The small molecule below binds the protein below.
Small molecule (SMILES): CC(=O)N[C@H]1[C@H](O[C@H]2[C@H](O)[C@@H](NC(C)=O)CO[C@@H]2CO)O[C@H](CO)[C@@H](O[C@@H]2O[C@H](CO)[C@@H](O)[C@H](O)[C@@H]2O)[C@@H]1O

Sequence of chain 1.E:
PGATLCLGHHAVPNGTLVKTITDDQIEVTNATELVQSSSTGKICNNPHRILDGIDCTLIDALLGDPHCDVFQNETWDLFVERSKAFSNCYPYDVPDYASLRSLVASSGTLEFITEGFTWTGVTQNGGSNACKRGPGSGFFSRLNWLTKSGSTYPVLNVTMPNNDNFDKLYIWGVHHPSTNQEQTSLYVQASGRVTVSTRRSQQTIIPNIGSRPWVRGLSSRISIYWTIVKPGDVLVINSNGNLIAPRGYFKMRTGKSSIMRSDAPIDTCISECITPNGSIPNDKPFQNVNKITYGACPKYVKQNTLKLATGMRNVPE

Binding-site contacts:
Ligand atom N2 contacts residue ASN279 of chain 1.E at 2.9 Å (h-bond).
Ligand atom C4 contacts residue ASN279 of chain 1.E at 4.3 Å.
Ligand atom C8 contacts residue ASN279 of chain 1.E at 4.3 Å.
Ligand atom C8 contacts residue LYS293 of chain 1.E at 3.6 Å.
Ligand atom C8 contacts residue SER39 of chain 1.E at 3.8 Å.
Ligand atom O7 contacts residue ASN279 of chain 1.E at 2.9 Å (h-bond).
Ligand atom O5 contacts residue ASN292 of chain 1.E at 4.2 Å.
Ligand atom C8 contacts residue VAL291 of chain 1.E at 4.1 Å (hydrophobic).
Ligand atom C3 contacts residue VAL291 of chain 1.E at 4.2 Å (hydrophobic).
Ligand atom C1 contacts residue VAL291 of chain 1.E at 3.9 Å (hydrophobic).
Ligand atom C3 contacts residue ASN279 of chain 1.E at 3.8 Å.
Ligand atom C7 contacts residue ASN279 of chain 1.E at 3.1 Å.
Ligand atom C5 contacts residue ASN279 of chain 1.E at 3.7 Å.
Ligand atom C1 contacts residue ASN279 of chain 1.E at 1.4 Å.
Ligand atom O5 contacts residue ASN279 of chain 1.E at 2.4 Å (h-bond).
Ligand atom C7 contacts residue VAL291 of chain 1.E at 4.3 Å (hydrophobic).
Ligand atom C2 contacts residue ASN279 of chain 1.E at 2.5 Å.
Ligand atom C1 contacts residue ASN292 of chain 1.E at 4.3 Å.
Ligand atom C2 contacts residue VAL291 of chain 1.E at 4.0 Å (hydrophobic).
Ligand atom C5 contacts residue ASN292 of chain 1.E at 4.1 Å.
Ligand atom N2 contacts residue VAL291 of chain 1.E at 3.4 Å (h-bond).